Sequence of chain 1.B:
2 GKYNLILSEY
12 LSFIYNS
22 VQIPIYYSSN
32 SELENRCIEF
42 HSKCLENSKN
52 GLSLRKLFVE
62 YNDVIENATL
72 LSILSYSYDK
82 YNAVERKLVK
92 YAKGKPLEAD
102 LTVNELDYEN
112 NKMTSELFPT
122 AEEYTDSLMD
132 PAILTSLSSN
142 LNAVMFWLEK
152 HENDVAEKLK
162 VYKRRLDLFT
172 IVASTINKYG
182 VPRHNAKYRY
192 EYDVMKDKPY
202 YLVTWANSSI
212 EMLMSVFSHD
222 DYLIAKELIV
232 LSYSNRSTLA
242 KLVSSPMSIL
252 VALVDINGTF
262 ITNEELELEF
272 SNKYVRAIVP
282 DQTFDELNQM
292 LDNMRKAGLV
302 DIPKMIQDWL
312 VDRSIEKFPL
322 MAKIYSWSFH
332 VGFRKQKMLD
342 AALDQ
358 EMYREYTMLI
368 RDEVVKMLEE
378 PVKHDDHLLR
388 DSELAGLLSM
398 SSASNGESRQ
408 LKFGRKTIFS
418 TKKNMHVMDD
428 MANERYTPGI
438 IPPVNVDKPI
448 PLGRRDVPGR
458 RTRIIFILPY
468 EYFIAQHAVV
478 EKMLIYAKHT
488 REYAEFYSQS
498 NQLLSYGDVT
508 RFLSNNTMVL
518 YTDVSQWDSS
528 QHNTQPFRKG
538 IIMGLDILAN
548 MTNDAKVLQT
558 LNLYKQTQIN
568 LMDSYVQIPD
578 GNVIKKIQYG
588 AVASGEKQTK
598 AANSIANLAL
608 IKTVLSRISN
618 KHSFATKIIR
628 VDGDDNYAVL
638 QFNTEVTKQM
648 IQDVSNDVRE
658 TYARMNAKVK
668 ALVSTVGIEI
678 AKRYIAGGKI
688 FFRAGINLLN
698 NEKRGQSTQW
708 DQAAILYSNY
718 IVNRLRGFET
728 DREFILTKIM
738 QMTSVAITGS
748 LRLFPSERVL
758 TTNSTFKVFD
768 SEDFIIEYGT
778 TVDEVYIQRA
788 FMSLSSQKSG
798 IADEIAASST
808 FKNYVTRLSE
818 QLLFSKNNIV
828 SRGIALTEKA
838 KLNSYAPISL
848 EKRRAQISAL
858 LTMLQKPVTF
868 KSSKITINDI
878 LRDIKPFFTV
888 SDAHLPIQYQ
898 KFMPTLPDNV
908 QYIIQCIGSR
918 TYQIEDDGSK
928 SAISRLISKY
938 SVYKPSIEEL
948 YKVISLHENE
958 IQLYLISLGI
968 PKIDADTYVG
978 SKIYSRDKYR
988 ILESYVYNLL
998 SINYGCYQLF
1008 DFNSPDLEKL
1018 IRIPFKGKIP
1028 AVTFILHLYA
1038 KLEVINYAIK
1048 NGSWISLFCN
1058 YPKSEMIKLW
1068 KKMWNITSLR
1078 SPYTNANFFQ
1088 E

Binding-site contacts:
Ligand atom C6 contacts residue ILE462 of chain 1.B at 3.4 Å (hydrophobic).
Ligand atom OP2 contacts residue ALA400 of chain 1.B at 3.5 Å.
Ligand atom O4' contacts residue GLU593 of chain 1.B at 3.6 Å.
Ligand atom C5 contacts residue ARG701 of chain 1.B at 3.6 Å.
Ligand atom O3' contacts residue LYS594 of chain 1.B at 3.2 Å.
Ligand atom C5' contacts residue SER401 of chain 1.B at 3.7 Å.
Ligand atom C1' contacts residue GLU593 of chain 1.B at 3.8 Å.
Ligand atom O3' contacts residue LYS420 of chain 1.B at 2.7 Å (salt-bridge).
Ligand atom N3 contacts residue GLY592 of chain 1.B at 3.3 Å.
Ligand atom OP2 contacts residue LYS419 of chain 1.B at 3.4 Å (salt-bridge).
Ligand atom OP1 contacts residue SER398 of chain 1.B at 2.7 Å (h-bond).
Ligand atom N9 contacts residue ILE462 of chain 1.B at 3.5 Å.
Ligand atom C8 contacts residue ILE462 of chain 1.B at 3.7 Å (hydrophobic).
Ligand atom C5 contacts residue ILE462 of chain 1.B at 3.5 Å (hydrophobic).
Ligand atom O2' contacts residue GLY592 of chain 1.B at 2.3 Å (h-bond).
Ligand atom P contacts residue SER401 of chain 1.B at 3.8 Å.
Ligand atom C3' contacts residue LYS420 of chain 1.B at 3.5 Å.
Ligand atom OP1 contacts residue SER401 of chain 1.B at 3.6 Å (h-bond).
Ligand atom N2 contacts residue GLY592 of chain 1.B at 3.7 Å.
Ligand atom C4 contacts residue ILE462 of chain 1.B at 3.5 Å (hydrophobic).
Ligand atom O5' contacts residue ALA400 of chain 1.B at 3.7 Å.
Ligand atom O5' contacts residue SER401 of chain 1.B at 3.1 Å.
Ligand atom OP1 contacts residue THR418 of chain 1.B at 3.0 Å.
Ligand atom OP1 contacts residue SER401 of chain 1.B at 3.2 Å (h-bond).
Ligand atom O2 contacts residue LYS597 of chain 1.B at 3.1 Å (salt-bridge).
Ligand atom O5' contacts residue SER401 of chain 1.B at 3.6 Å.
Ligand atom N2 contacts residue THR596 of chain 1.B at 3.5 Å (h-bond).
Ligand atom N3 contacts residue LYS597 of chain 1.B at 3.6 Å (salt-bridge).
Ligand atom C4' contacts residue SER401 of chain 1.B at 3.8 Å.
Ligand atom O2' contacts residue LYS594 of chain 1.B at 3.5 Å (salt-bridge).
Ligand atom N7 contacts residue ILE462 of chain 1.B at 3.6 Å.
Ligand atom N6 contacts residue ARG701 of chain 1.B at 3.6 Å (salt-bridge).
Ligand atom C5' contacts residue ALA400 of chain 1.B at 3.2 Å (hydrophobic).
Ligand atom P contacts residue LYS594 of chain 1.B at 3.5 Å.
Ligand atom C6 contacts residue ARG701 of chain 1.B at 3.5 Å.
Ligand atom C2' contacts residue GLY592 of chain 1.B at 3.7 Å.
Ligand atom C2 contacts residue LYS597 of chain 1.B at 3.8 Å.
Ligand atom OP1 contacts residue LYS594 of chain 1.B at 2.6 Å (salt-bridge).
Ligand atom O6 contacts residue ILE462 of chain 1.B at 3.4 Å.
Ligand atom C5' contacts residue THR418 of chain 1.B at 3.6 Å.

This protein binds this small molecule.
Small molecule (SMILES): Nc1ccn([C@@H]2O[C@H](CO[P](=O)(O)O[C@@H]3[C@@H](O)[C@H](n4ccc(N)nc4=O)O[C@@H]3CO[P](=O)(O)O[C@@H]3[C@@H](O)[C@H](n4cnc5c(=O)nc(N)[nH]c54)O[C@@H]3CO[P](=O)(O)O[C@H]3[C@@H](O)[C@H](n4cnc5c(N)ncnc54)O[C@@H]3CO[P](=O)(O)O[C@H]3[C@@H](O)[C@H](n4cnc5c(N)ncnc54)O[C@@H]3CO)[C@@H](O)[C@H]2O)c(=O)n1